Sequence of chain 1.H:
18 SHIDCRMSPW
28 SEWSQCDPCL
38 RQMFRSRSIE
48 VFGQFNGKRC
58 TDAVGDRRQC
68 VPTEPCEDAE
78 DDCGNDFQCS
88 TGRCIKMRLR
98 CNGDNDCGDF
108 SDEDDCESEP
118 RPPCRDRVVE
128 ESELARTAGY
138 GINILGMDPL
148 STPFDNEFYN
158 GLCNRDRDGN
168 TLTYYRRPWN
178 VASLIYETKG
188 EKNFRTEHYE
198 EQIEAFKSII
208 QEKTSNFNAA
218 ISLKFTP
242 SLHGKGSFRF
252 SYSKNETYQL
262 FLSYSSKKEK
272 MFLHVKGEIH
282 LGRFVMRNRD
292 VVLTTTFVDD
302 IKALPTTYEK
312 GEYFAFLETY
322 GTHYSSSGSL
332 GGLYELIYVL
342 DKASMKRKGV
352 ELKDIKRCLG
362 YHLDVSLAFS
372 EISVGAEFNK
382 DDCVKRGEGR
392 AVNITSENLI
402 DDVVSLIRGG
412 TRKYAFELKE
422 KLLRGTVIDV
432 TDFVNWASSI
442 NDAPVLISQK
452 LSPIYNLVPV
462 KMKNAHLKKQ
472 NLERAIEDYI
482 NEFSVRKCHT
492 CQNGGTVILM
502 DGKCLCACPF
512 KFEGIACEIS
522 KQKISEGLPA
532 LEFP

This small molecule binds to this protein.
Small molecule (SMILES): CC(=O)N[C@@H]1[C@@H](O)[C@H](O)[C@@H](CO)O[C@H]1O

Binding-site contacts:
Ligand atom C1 contacts residue ASN215 of chain 1.H at 1.4 Å.
Ligand atom O3 contacts residue SER252 of chain 1.H at 3.4 Å (h-bond).
Ligand atom C3 contacts residue SER252 of chain 1.H at 4.3 Å.
Ligand atom C2 contacts residue ASN215 of chain 1.H at 2.5 Å.
Ligand atom C8 contacts residue ASN215 of chain 1.H at 3.9 Å.
Ligand atom C4 contacts residue ASN215 of chain 1.H at 4.3 Å.
Ligand atom C5 contacts residue ASN215 of chain 1.H at 3.7 Å.
Ligand atom O6 contacts residue ASN213 of chain 1.H at 3.8 Å.
Ligand atom C2 contacts residue SER252 of chain 1.H at 4.0 Å.
Ligand atom C7 contacts residue ASN215 of chain 1.H at 3.6 Å.
Ligand atom C3 contacts residue ASN215 of chain 1.H at 3.9 Å.
Ligand atom C6 contacts residue ASN213 of chain 1.H at 3.5 Å.
Ligand atom N2 contacts residue ASN215 of chain 1.H at 3.0 Å (h-bond).
Ligand atom C2 contacts residue PHE251 of chain 1.H at 4.5 Å (hydrophobic).
Ligand atom N2 contacts residue PHE251 of chain 1.H at 3.8 Å.
Ligand atom N2 contacts residue SER252 of chain 1.H at 4.1 Å.
Ligand atom O5 contacts residue ASN215 of chain 1.H at 2.4 Å (h-bond).
Ligand atom O7 contacts residue ASN215 of chain 1.H at 4.5 Å.